Sequence of chain 1.A:
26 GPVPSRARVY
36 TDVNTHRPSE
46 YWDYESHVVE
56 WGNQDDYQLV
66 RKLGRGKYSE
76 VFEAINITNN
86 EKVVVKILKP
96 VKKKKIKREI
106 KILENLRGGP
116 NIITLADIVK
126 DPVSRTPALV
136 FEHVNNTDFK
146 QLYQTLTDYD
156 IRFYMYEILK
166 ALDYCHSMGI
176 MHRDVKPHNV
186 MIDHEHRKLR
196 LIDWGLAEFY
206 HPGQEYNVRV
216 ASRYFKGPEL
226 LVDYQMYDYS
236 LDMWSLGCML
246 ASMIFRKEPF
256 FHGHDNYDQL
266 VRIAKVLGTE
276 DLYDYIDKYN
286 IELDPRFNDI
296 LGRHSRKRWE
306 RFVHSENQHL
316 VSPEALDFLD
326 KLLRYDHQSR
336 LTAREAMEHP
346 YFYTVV

Binding-site contacts:
Ligand atom C17 contacts residue MET186 of chain 1.A at 3.6 Å (hydrophobic).
Ligand atom C14 contacts residue VAL185 of chain 1.A at 3.2 Å (hydrophobic).
Ligand atom C15 contacts residue HIS183 of chain 1.A at 3.4 Å.
Ligand atom C6 contacts residue MET248 of chain 1.A at 3.3 Å (hydrophobic).
Ligand atom C23 contacts residue VAL185 of chain 1.A at 3.5 Å (hydrophobic).
Ligand atom C16 contacts residue HIS183 of chain 1.A at 4.0 Å.
Ligand atom C13 contacts residue PRO182 of chain 1.A at 3.6 Å (hydrophobic).
Ligand atom C4 contacts residue MET244 of chain 1.A at 3.7 Å (hydrophobic).
Ligand atom C contacts residue LEU151 of chain 1.A at 3.9 Å (hydrophobic).
Ligand atom C18 contacts residue HIS183 of chain 1.A at 3.7 Å.
Ligand atom C6 contacts residue MET244 of chain 1.A at 3.9 Å (hydrophobic).
Ligand atom C contacts residue TYR159 of chain 1.A at 3.8 Å (hydrophobic).
Ligand atom C1 contacts residue TYR159 of chain 1.A at 3.8 Å (hydrophobic).
Ligand atom C23 contacts residue ILE187 of chain 1.A at 3.6 Å (hydrophobic).
Ligand atom C14 contacts residue HIS183 of chain 1.A at 3.3 Å.
Ligand atom CL contacts residue ILE163 of chain 1.A at 3.6 Å.
Ligand atom C5 contacts residue MET244 of chain 1.A at 3.2 Å (hydrophobic).
Ligand atom N1 contacts residue HIS183 of chain 1.A at 2.7 Å (h-bond).
Ligand atom C14 contacts residue PRO182 of chain 1.A at 3.1 Å (hydrophobic).
Ligand atom C18 contacts residue ILE197 of chain 1.A at 3.7 Å (hydrophobic).
Ligand atom C5 contacts residue MET248 of chain 1.A at 3.5 Å (hydrophobic).
Ligand atom C23 contacts residue PRO182 of chain 1.A at 4.0 Å (hydrophobic).
Ligand atom C19 contacts residue MET186 of chain 1.A at 3.8 Å (hydrophobic).
Ligand atom N contacts residue VAL185 of chain 1.A at 3.1 Å (h-bond).
Ligand atom C20 contacts residue LEU68 of chain 1.A at 3.3 Å (hydrophobic).
Ligand atom C7 contacts residue MET248 of chain 1.A at 3.7 Å (hydrophobic).
Ligand atom C11 contacts residue VAL185 of chain 1.A at 4.0 Å (hydrophobic).
Ligand atom C4 contacts residue MET248 of chain 1.A at 4.0 Å (hydrophobic).
Ligand atom N contacts residue PRO182 of chain 1.A at 3.0 Å (h-bond).
Ligand atom C12 contacts residue VAL185 of chain 1.A at 3.5 Å (hydrophobic).
Ligand atom C16 contacts residue MET186 of chain 1.A at 3.8 Å (hydrophobic).
Ligand atom C19 contacts residue GLY69 of chain 1.A at 4.0 Å.
Ligand atom C19 contacts residue LEU68 of chain 1.A at 3.8 Å (hydrophobic).
Ligand atom C18 contacts residue MET186 of chain 1.A at 4.0 Å (hydrophobic).
Ligand atom CL contacts residue VAL185 of chain 1.A at 3.2 Å.
Ligand atom N2 contacts residue ASN141 of chain 1.A at 3.8 Å.
Ligand atom C24 contacts residue ILE187 of chain 1.A at 3.7 Å (hydrophobic).
Ligand atom C13 contacts residue VAL185 of chain 1.A at 3.1 Å (hydrophobic).
Ligand atom C1 contacts residue ILE187 of chain 1.A at 3.8 Å (hydrophobic).
Ligand atom CL contacts residue MET244 of chain 1.A at 3.3 Å.

This small molecule binds to this protein.
Small molecule (SMILES): CCc1ccccc1-c1ccc(CNCCc2nc3cccc(C)c3[nH]2)cc1Cl